This protein binds this small molecule.
Small molecule (SMILES): N[C@@H](COP(=O)(O)O)C(=O)O

Sequence of chain 1.B:
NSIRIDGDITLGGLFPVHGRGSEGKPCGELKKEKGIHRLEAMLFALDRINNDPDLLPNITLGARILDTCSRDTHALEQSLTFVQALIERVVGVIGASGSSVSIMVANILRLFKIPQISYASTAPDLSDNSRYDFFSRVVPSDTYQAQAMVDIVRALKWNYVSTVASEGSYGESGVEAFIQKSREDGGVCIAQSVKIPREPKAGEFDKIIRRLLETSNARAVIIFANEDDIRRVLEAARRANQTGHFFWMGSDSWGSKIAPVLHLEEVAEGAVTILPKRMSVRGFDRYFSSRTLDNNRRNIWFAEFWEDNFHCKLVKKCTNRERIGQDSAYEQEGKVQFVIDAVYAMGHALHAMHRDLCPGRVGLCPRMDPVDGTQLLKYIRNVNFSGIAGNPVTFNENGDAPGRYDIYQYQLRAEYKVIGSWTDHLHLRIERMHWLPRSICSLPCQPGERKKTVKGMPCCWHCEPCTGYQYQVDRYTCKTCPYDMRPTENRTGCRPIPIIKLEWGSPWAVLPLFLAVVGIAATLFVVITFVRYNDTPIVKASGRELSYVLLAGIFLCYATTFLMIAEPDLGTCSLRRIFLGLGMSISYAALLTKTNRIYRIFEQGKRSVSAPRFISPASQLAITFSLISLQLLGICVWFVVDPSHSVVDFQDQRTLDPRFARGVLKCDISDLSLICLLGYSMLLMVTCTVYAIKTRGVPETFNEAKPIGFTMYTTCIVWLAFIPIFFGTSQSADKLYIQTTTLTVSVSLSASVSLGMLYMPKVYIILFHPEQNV

Binding-site contacts:
Ligand atom N contacts residue TYR208 of chain 1.B at 3.5 Å.
Ligand atom O contacts residue SER137 of chain 1.B at 2.5 Å (h-bond).
Ligand atom O contacts residue SER135 of chain 1.B at 4.0 Å.
Ligand atom OXT contacts residue TYR208 of chain 1.B at 3.5 Å.
Ligand atom CA contacts residue SER135 of chain 1.B at 3.2 Å.
Ligand atom O1P contacts residue LYS383 of chain 1.B at 3.6 Å.
Ligand atom CA contacts residue GLY136 of chain 1.B at 4.1 Å.
Ligand atom O2P contacts residue LYS295 of chain 1.B at 4.0 Å.
Ligand atom OG contacts residue ASP290 of chain 1.B at 3.7 Å.
Ligand atom N contacts residue SER137 of chain 1.B at 3.3 Å (h-bond).
Ligand atom O2P contacts residue ASP290 of chain 1.B at 3.3 Å (salt-bridge).
Ligand atom O1P contacts residue SER135 of chain 1.B at 3.2 Å.
Ligand atom P contacts residue LYS383 of chain 1.B at 3.4 Å.
Ligand atom N contacts residue SER135 of chain 1.B at 3.8 Å.
Ligand atom CA contacts residue TYR208 of chain 1.B at 4.0 Å (hydrophobic).
Ligand atom C contacts residue SER137 of chain 1.B at 3.7 Å.
Ligand atom C contacts residue ALA158 of chain 1.B at 3.2 Å (hydrophobic).
Ligand atom OG contacts residue LYS383 of chain 1.B at 3.8 Å.
Ligand atom O2P contacts residue ARG56 of chain 1.B at 4.1 Å.
Ligand atom OXT contacts residue ALA158 of chain 1.B at 2.9 Å (h-bond).
Ligand atom O1P contacts residue LYS52 of chain 1.B at 3.9 Å.
Ligand atom O contacts residue ALA158 of chain 1.B at 3.5 Å (h-bond).
Ligand atom CB contacts residue SER291 of chain 1.B at 3.8 Å.
Ligand atom O2P contacts residue LYS383 of chain 1.B at 2.3 Å (salt-bridge).
Ligand atom O2P contacts residue SER291 of chain 1.B at 2.8 Å (h-bond).
Ligand atom P contacts residue SER291 of chain 1.B at 3.3 Å.
Ligand atom O contacts residue SER159 of chain 1.B at 3.8 Å.
Ligand atom C contacts residue SER135 of chain 1.B at 3.8 Å.
Ligand atom O contacts residue THR160 of chain 1.B at 3.5 Å (h-bond).
Ligand atom O1P contacts residue ALA158 of chain 1.B at 3.4 Å.
Ligand atom OXT contacts residue THR160 of chain 1.B at 3.7 Å.
Ligand atom C contacts residue TYR208 of chain 1.B at 3.6 Å (hydrophobic).
Ligand atom N contacts residue GLY136 of chain 1.B at 3.6 Å.
Ligand atom OG contacts residue SER291 of chain 1.B at 3.3 Å.
Ligand atom O3P contacts residue LYS52 of chain 1.B at 3.8 Å.
Ligand atom O3P contacts residue SER291 of chain 1.B at 2.9 Å (h-bond).
Ligand atom CB contacts residue TYR208 of chain 1.B at 3.9 Å (hydrophobic).
Ligand atom CA contacts residue SER137 of chain 1.B at 4.0 Å.
Ligand atom O1P contacts residue ARG56 of chain 1.B at 3.6 Å.
Ligand atom O contacts residue TYR208 of chain 1.B at 3.1 Å.